Binding-site contacts:
Ligand atom C1 contacts residue TRP97 of chain 60.F at 4.2 Å (hydrophobic).
Ligand atom O3 contacts residue TRP97 of chain 60.F at 2.5 Å (h-bond).
Ligand atom O5 contacts residue ASN269 of chain 60.F at 2.4 Å (h-bond).
Ligand atom C7 contacts residue TRP97 of chain 60.F at 3.3 Å (hydrophobic).
Ligand atom N2 contacts residue ASN269 of chain 60.F at 2.8 Å (h-bond).
Ligand atom O4 contacts residue TRP97 of chain 60.F at 3.8 Å.
Ligand atom C3 contacts residue ASN269 of chain 60.F at 3.1 Å.
Ligand atom C8 contacts residue TRP97 of chain 60.F at 4.0 Å (hydrophobic).
Ligand atom C2 contacts residue ASN269 of chain 60.F at 2.5 Å.
Ligand atom C5 contacts residue ASN269 of chain 60.F at 3.0 Å.
Ligand atom O3 contacts residue ASN269 of chain 60.F at 4.4 Å.
Ligand atom C3 contacts residue TRP97 of chain 60.F at 2.7 Å (hydrophobic).
Ligand atom C7 contacts residue ASN269 of chain 60.F at 3.5 Å.
Ligand atom C2 contacts residue TRP97 of chain 60.F at 3.1 Å (hydrophobic).
Ligand atom C4 contacts residue TRP97 of chain 60.F at 4.1 Å (hydrophobic).
Ligand atom C4 contacts residue ASN269 of chain 60.F at 3.7 Å.
Ligand atom C1 contacts residue ASN269 of chain 60.F at 1.4 Å.
Ligand atom O7 contacts residue ASN269 of chain 60.F at 3.4 Å (h-bond).
Ligand atom C6 contacts residue ASN269 of chain 60.F at 4.3 Å.
Ligand atom O3 contacts residue PRO95 of chain 60.F at 4.4 Å.
Ligand atom C8 contacts residue PRO99 of chain 60.F at 3.9 Å (hydrophobic).
Ligand atom N2 contacts residue TRP97 of chain 60.F at 2.4 Å (h-bond).
Ligand atom O7 contacts residue TRP97 of chain 60.F at 3.8 Å.

The small molecule below binds the protein below.
Small molecule (SMILES): CC(=O)N[C@@H]1[C@@H](O)[C@H](O)[C@@H](CO)O[C@H]1O

Sequence of chain 60.F:
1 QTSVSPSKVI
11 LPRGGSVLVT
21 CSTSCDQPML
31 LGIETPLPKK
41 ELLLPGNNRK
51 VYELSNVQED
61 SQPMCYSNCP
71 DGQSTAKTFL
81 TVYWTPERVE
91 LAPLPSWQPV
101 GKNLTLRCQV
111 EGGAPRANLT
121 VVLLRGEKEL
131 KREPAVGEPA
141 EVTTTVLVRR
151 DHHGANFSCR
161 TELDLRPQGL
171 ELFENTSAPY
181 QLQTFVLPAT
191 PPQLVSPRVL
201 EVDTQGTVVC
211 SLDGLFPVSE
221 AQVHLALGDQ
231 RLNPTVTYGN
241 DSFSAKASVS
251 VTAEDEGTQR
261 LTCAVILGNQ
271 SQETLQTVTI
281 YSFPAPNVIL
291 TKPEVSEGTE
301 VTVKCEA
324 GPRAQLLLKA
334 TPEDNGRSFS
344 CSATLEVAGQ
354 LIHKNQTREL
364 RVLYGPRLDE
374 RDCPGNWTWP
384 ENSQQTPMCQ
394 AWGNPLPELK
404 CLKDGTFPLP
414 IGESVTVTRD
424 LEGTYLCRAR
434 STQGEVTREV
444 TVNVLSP